Sequence of chain 1.D:
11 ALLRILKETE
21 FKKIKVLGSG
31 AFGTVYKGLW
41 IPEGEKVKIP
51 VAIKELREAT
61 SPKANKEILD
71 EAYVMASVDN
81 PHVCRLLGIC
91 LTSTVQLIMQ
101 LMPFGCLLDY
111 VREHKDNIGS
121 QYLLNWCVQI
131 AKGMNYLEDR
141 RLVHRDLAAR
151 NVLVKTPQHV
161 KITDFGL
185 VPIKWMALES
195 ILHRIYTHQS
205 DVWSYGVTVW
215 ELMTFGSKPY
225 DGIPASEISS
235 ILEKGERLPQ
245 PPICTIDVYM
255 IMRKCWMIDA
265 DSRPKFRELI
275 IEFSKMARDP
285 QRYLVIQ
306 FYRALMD

Binding-site contacts:
Ligand atom N31 contacts residue GLN100 of chain 1.D at 2.8 Å (h-bond).
Ligand atom N7 contacts residue LEU27 of chain 1.D at 3.8 Å.
Ligand atom C11 contacts residue GLY105 of chain 1.D at 3.7 Å.
Ligand atom C41 contacts residue ARG150 of chain 1.D at 3.4 Å.
Ligand atom N6 contacts residue VNS1 of chain 1.K at 3.8 Å.
Ligand atom C5 contacts residue VNS1 of chain 1.K at 3.9 Å.
Ligand atom O30 contacts residue ALA52 of chain 1.D at 3.5 Å.
Ligand atom C41 contacts residue ASP109 of chain 1.D at 3.6 Å.
Ligand atom N31 contacts residue ALA52 of chain 1.D at 3.8 Å.
Ligand atom O30 contacts residue GLN100 of chain 1.D at 3.4 Å (h-bond).
Ligand atom C29 contacts residue MET102 of chain 1.D at 3.9 Å (hydrophobic).
Ligand atom C9 contacts residue VNS1 of chain 1.K at 3.5 Å.
Ligand atom C12 contacts residue GLY105 of chain 1.D at 3.5 Å.
Ligand atom C26 contacts residue GLU113 of chain 1.D at 3.5 Å.
Ligand atom C10 contacts residue LEU27 of chain 1.D at 3.9 Å (hydrophobic).
Ligand atom C37 contacts residue GLY28 of chain 1.D at 3.7 Å.
Ligand atom C32 contacts residue THR163 of chain 1.D at 3.5 Å.
Ligand atom C1 contacts residue LEU153 of chain 1.D at 3.7 Å (hydrophobic).
Ligand atom C29 contacts residue LEU153 of chain 1.D at 3.6 Å (hydrophobic).
Ligand atom C24 contacts residue MET311 of chain 1.D at 3.6 Å (hydrophobic).
Ligand atom C15 contacts residue LEU27 of chain 1.D at 4.0 Å (hydrophobic).
Ligand atom C12 contacts residue PRO103 of chain 1.D at 3.8 Å (hydrophobic).
Ligand atom C11 contacts residue MET102 of chain 1.D at 3.0 Å (hydrophobic).
Ligand atom C32 contacts residue VNS1 of chain 1.K at 3.9 Å.
Ligand atom O30 contacts residue LEU101 of chain 1.D at 3.4 Å.
Ligand atom C13 contacts residue GLY105 of chain 1.D at 3.9 Å.
Ligand atom C32 contacts residue ASP164 of chain 1.D at 3.2 Å.
Ligand atom C21 contacts residue PHE104 of chain 1.D at 3.7 Å (hydrophobic).
Ligand atom C12 contacts residue MET102 of chain 1.D at 3.6 Å (hydrophobic).
Ligand atom C41 contacts residue CYS106 of chain 1.D at 1.8 Å (hydrophobic).
Ligand atom C29 contacts residue GLN100 of chain 1.D at 3.6 Å.
Ligand atom C23 contacts residue MET311 of chain 1.D at 3.8 Å (hydrophobic).
Ligand atom C40 contacts residue CYS106 of chain 1.D at 2.8 Å (hydrophobic).
Ligand atom C40 contacts residue ASP109 of chain 1.D at 3.2 Å.
Ligand atom N31 contacts residue LEU153 of chain 1.D at 3.3 Å.
Ligand atom N6 contacts residue LEU153 of chain 1.D at 3.5 Å.
Ligand atom C10 contacts residue MET102 of chain 1.D at 3.9 Å (hydrophobic).
Ligand atom C29 contacts residue ALA52 of chain 1.D at 3.5 Å (hydrophobic).
Ligand atom N31 contacts residue MET99 of chain 1.D at 3.2 Å.
Ligand atom O30 contacts residue MET102 of chain 1.D at 2.9 Å (h-bond).

This protein binds this small molecule.
Small molecule (SMILES): C=CC(=O)N1CC[C@@H](Oc2nc(Nc3ccc(N4CCC(N5CCN(C)CC5)CC4)cc3)c(C(N)=O)nc2CC)C1